Sequence of chain 34.A:
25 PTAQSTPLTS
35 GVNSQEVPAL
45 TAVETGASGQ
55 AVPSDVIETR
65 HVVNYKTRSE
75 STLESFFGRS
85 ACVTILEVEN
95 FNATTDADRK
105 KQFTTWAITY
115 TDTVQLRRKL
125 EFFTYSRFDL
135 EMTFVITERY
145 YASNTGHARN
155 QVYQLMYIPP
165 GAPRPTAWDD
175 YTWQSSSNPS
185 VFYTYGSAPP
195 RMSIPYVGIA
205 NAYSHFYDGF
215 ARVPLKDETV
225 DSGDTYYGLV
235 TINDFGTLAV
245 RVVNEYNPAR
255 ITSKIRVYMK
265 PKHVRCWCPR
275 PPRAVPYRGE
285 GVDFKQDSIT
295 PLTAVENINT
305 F

Sequence of chain 33.A:
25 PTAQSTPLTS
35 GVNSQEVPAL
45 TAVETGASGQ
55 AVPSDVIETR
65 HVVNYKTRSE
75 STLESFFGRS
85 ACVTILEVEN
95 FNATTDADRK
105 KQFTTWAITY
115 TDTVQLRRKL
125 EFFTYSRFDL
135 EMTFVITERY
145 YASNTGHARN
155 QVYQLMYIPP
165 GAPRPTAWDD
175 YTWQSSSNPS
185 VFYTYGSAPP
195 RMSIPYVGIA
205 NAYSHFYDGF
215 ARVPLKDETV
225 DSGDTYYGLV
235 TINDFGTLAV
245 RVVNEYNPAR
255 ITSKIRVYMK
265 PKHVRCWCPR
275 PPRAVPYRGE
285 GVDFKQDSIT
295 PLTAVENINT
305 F

Binding-site contacts:
Ligand atom C5 contacts residue TYR145 of chain 34.A at 3.3 Å (hydrophobic).
Ligand atom C4 contacts residue PRO252 of chain 33.A at 3.7 Å (hydrophobic).
Ligand atom C10 contacts residue TYR145 of chain 34.A at 3.6 Å (hydrophobic).
Ligand atom O1A contacts residue ASN148 of chain 34.A at 4.3 Å.
Ligand atom O1A contacts residue SER147 of chain 34.A at 3.1 Å (h-bond).
Ligand atom C11 contacts residue TYR250 of chain 33.A at 3.7 Å (hydrophobic).
Ligand atom O10 contacts residue TYR250 of chain 33.A at 2.8 Å (h-bond).
Ligand atom C8 contacts residue ALA146 of chain 34.A at 4.5 Å (hydrophobic).
Ligand atom O1B contacts residue PRO252 of chain 33.A at 3.3 Å.
Ligand atom C9 contacts residue TYR145 of chain 34.A at 4.4 Å (hydrophobic).
Ligand atom O1B contacts residue SER147 of chain 34.A at 2.7 Å (h-bond).
Ligand atom O4 contacts residue ASN251 of chain 33.A at 4.1 Å.
Ligand atom N5 contacts residue TYR145 of chain 34.A at 2.6 Å (h-bond).
Ligand atom C6 contacts residue ALA146 of chain 34.A at 4.2 Å (hydrophobic).
Ligand atom C1 contacts residue PRO252 of chain 33.A at 4.0 Å (hydrophobic).
Ligand atom O4 contacts residue TYR145 of chain 34.A at 4.2 Å.
Ligand atom C11 contacts residue ARG143 of chain 34.A at 4.0 Å.
Ligand atom N5 contacts residue TYR250 of chain 33.A at 4.4 Å.
Ligand atom C3 contacts residue PRO252 of chain 33.A at 3.8 Å (hydrophobic).
Ligand atom O1A contacts residue ALA146 of chain 34.A at 3.2 Å.
Ligand atom C1 contacts residue SER147 of chain 34.A at 3.6 Å.
Ligand atom C11 contacts residue TYR145 of chain 34.A at 3.7 Å (hydrophobic).
Ligand atom C7 contacts residue TYR145 of chain 34.A at 3.9 Å (hydrophobic).
Ligand atom O4 contacts residue PRO252 of chain 33.A at 3.6 Å.
Ligand atom O4 contacts residue TYR250 of chain 33.A at 3.4 Å.
Ligand atom O1B contacts residue ALA146 of chain 34.A at 4.3 Å.
Ligand atom O8 contacts residue ALA146 of chain 34.A at 3.3 Å.
Ligand atom C10 contacts residue TYR250 of chain 33.A at 3.5 Å (hydrophobic).
Ligand atom C6 contacts residue TYR145 of chain 34.A at 3.4 Å (hydrophobic).
Ligand atom C1 contacts residue ALA146 of chain 34.A at 4.0 Å (hydrophobic).
Ligand atom C4 contacts residue TYR145 of chain 34.A at 3.6 Å (hydrophobic).

The protein below binds the small molecule below.
Small molecule (SMILES): CC(=O)N[C@H]1[C@H]([C@H](O)[C@H](O)CO)O[C@@](O)(C(=O)O)C[C@@H]1O